A protein and the small-molecule ligand that binds it are described below.
Small molecule (SMILES): Cc1cc(CCCOc2c(C)cc(-c3noc(C(F)(F)F)n3)cc2C)on1

Sequence of chain 34.C:
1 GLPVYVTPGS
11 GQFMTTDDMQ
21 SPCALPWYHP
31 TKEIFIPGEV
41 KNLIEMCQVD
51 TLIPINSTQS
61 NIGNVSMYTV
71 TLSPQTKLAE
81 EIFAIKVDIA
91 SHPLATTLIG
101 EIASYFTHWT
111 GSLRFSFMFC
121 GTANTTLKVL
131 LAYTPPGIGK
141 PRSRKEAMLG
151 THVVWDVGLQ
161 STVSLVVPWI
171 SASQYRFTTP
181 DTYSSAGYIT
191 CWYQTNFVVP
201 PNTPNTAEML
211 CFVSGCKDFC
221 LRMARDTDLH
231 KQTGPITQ

Sequence of chain 34.A:
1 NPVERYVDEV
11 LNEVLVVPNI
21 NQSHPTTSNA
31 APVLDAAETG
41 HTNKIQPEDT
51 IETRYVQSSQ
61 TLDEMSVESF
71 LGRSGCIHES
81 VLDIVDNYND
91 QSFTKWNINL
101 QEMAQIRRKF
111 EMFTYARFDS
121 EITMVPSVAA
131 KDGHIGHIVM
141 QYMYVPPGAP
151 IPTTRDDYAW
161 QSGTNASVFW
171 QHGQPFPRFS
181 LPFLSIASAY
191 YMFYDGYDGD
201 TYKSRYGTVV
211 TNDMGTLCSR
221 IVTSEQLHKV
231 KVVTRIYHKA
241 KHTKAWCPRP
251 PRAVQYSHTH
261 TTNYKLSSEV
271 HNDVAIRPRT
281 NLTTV

Binding-site contacts:
Ligand atom C4 contacts residue TYR190 of chain 34.A at 3.4 Å (hydrophobic).
Ligand atom C2A contacts residue PHE179 of chain 34.A at 3.6 Å (hydrophobic).
Ligand atom F2 contacts residue TYR142 of chain 34.A at 3.6 Å.
Ligand atom CM3 contacts residue TYR190 of chain 34.A at 3.5 Å (hydrophobic).
Ligand atom C4B contacts residue LEU181 of chain 34.A at 3.5 Å (hydrophobic).
Ligand atom F3 contacts residue TYR144 of chain 34.A at 2.9 Å.
Ligand atom F3 contacts residue ALA166 of chain 34.A at 2.8 Å.
Ligand atom F1 contacts residue LEU217 of chain 34.A at 3.4 Å.
Ligand atom CM6 contacts residue LEU184 of chain 34.A at 3.0 Å (hydrophobic).
Ligand atom O1 contacts residue MET214 of chain 34.A at 3.5 Å (h-bond).
Ligand atom C6B contacts residue LEU181 of chain 34.A at 3.4 Å (hydrophobic).
Ligand atom F1 contacts residue TYR142 of chain 34.A at 3.6 Å.
Ligand atom O1A contacts residue TYR144 of chain 34.A at 3.1 Å.
Ligand atom F2 contacts residue VAL168 of chain 34.A at 2.6 Å.
Ligand atom C5B contacts residue LEU181 of chain 34.A at 3.4 Å (hydrophobic).
Ligand atom C5B contacts residue TYR144 of chain 34.A at 3.5 Å (hydrophobic).
Ligand atom N1A contacts residue LEU181 of chain 34.A at 3.7 Å.
Ligand atom C1B contacts residue ILE98 of chain 34.A at 3.6 Å (hydrophobic).
Ligand atom CM2 contacts residue ILE122 of chain 34.A at 3.5 Å (hydrophobic).
Ligand atom CM6 contacts residue TYR144 of chain 34.A at 3.3 Å (hydrophobic).
Ligand atom CM4 contacts residue PHE179 of chain 34.A at 3.8 Å (hydrophobic).
Ligand atom C1C contacts residue MET214 of chain 34.A at 3.5 Å (hydrophobic).
Ligand atom CM4 contacts residue TYR142 of chain 34.A at 3.5 Å (hydrophobic).
Ligand atom CM3 contacts residue ASN212 of chain 34.A at 3.5 Å.
Ligand atom F3 contacts residue TYR142 of chain 34.A at 2.8 Å.
Ligand atom CM6 contacts residue MET214 of chain 34.A at 3.5 Å (hydrophobic).
Ligand atom C3A contacts residue TYR144 of chain 34.A at 3.4 Å (hydrophobic).
Ligand atom F3 contacts residue MET143 of chain 34.A at 3.3 Å.
Ligand atom N3A contacts residue TYR144 of chain 34.A at 3.7 Å.
Ligand atom C1B contacts residue LEU181 of chain 34.A at 3.7 Å (hydrophobic).
Ligand atom C2A contacts residue TYR144 of chain 34.A at 3.5 Å (hydrophobic).
Ligand atom N1A contacts residue PHE179 of chain 34.A at 3.7 Å.
Ligand atom F2 contacts residue PHE179 of chain 34.A at 3.3 Å.
Ligand atom C5 contacts residue MET214 of chain 34.A at 3.5 Å (hydrophobic).
Ligand atom N3A contacts residue PHE179 of chain 34.A at 3.2 Å.
Ligand atom O1B contacts residue ILE98 of chain 34.A at 3.0 Å.
Ligand atom F3 contacts residue SER167 of chain 34.A at 3.8 Å.
Ligand atom N1A contacts residue TYR144 of chain 34.A at 3.1 Å.
Ligand atom C3A contacts residue PHE179 of chain 34.A at 3.4 Å (hydrophobic).
Ligand atom F1 contacts residue PHE179 of chain 34.A at 3.8 Å.